Sequence of chain 1.A:
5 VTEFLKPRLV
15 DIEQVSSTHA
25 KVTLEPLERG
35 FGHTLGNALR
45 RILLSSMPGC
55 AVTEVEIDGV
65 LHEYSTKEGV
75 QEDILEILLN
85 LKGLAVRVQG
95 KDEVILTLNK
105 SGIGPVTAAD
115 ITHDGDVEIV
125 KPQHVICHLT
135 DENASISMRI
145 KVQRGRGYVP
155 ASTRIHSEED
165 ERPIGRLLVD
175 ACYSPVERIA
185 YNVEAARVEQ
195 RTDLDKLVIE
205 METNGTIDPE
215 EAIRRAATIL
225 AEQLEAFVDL

The protein below binds the small molecule below.
Small molecule (SMILES): C[C@H](CCC(=O)NCCC[N+](C)(C)CC(O)CS(=O)(=O)O)[C@H]1CC[C@H]2[C@@H]3[C@H](O)C[C@@H]4C[C@H](O)CC[C@]4(C)[C@H]3C[C@H](O)[C@]12C

Binding-site contacts:
Ligand atom C23 contacts residue GLN725 of chain 1.C at 4.4 Å.
Ligand atom C3 contacts residue ASP135 of chain 1.A at 4.2 Å.
Ligand atom C16 contacts residue ILE966 of chain 1.C at 3.4 Å (hydrophobic).
Ligand atom O2 contacts residue GLU962 of chain 1.C at 4.2 Å.
Ligand atom C17 contacts residue ILE966 of chain 1.C at 3.4 Å (hydrophobic).
Ligand atom C14 contacts residue GLU962 of chain 1.C at 3.9 Å.
Ligand atom C7 contacts residue ALA969 of chain 1.C at 4.3 Å (hydrophobic).
Ligand atom C22 contacts residue GLN725 of chain 1.C at 3.5 Å.
Ligand atom C7 contacts residue ILE966 of chain 1.C at 4.5 Å (hydrophobic).
Ligand atom C16 contacts residue GLU962 of chain 1.C at 3.9 Å.
Ligand atom O3 contacts residue GLU962 of chain 1.C at 4.0 Å.
Ligand atom C15 contacts residue GLU962 of chain 1.C at 4.4 Å.
Ligand atom C8 contacts residue GLN725 of chain 1.C at 3.5 Å.
Ligand atom C13 contacts residue GLU962 of chain 1.C at 4.2 Å.
Ligand atom C7 contacts residue GLN725 of chain 1.C at 4.4 Å.
Ligand atom C12 contacts residue ASP135 of chain 1.A at 4.5 Å.
Ligand atom C1 contacts residue ASP135 of chain 1.A at 3.2 Å.
Ligand atom O3 contacts residue ILE966 of chain 1.C at 3.8 Å.
Ligand atom C11 contacts residue ASP135 of chain 1.A at 3.6 Å.
Ligand atom C8 contacts residue ALA969 of chain 1.C at 4.2 Å (hydrophobic).
Ligand atom C2 contacts residue ASP135 of chain 1.A at 4.0 Å.
Ligand atom O3 contacts residue GLN965 of chain 1.C at 3.6 Å.
Ligand atom C13 contacts residue GLN965 of chain 1.C at 3.8 Å.
Ligand atom C14 contacts residue GLN965 of chain 1.C at 3.3 Å.
Ligand atom C10 contacts residue TYR726 of chain 1.C at 4.0 Å (hydrophobic).
Ligand atom C11 contacts residue TYR726 of chain 1.C at 3.3 Å (hydrophobic).
Ligand atom C17 contacts residue GLU962 of chain 1.C at 4.3 Å.
Ligand atom O2 contacts residue GLN965 of chain 1.C at 3.1 Å (h-bond).

Sequence of chain 1.C:
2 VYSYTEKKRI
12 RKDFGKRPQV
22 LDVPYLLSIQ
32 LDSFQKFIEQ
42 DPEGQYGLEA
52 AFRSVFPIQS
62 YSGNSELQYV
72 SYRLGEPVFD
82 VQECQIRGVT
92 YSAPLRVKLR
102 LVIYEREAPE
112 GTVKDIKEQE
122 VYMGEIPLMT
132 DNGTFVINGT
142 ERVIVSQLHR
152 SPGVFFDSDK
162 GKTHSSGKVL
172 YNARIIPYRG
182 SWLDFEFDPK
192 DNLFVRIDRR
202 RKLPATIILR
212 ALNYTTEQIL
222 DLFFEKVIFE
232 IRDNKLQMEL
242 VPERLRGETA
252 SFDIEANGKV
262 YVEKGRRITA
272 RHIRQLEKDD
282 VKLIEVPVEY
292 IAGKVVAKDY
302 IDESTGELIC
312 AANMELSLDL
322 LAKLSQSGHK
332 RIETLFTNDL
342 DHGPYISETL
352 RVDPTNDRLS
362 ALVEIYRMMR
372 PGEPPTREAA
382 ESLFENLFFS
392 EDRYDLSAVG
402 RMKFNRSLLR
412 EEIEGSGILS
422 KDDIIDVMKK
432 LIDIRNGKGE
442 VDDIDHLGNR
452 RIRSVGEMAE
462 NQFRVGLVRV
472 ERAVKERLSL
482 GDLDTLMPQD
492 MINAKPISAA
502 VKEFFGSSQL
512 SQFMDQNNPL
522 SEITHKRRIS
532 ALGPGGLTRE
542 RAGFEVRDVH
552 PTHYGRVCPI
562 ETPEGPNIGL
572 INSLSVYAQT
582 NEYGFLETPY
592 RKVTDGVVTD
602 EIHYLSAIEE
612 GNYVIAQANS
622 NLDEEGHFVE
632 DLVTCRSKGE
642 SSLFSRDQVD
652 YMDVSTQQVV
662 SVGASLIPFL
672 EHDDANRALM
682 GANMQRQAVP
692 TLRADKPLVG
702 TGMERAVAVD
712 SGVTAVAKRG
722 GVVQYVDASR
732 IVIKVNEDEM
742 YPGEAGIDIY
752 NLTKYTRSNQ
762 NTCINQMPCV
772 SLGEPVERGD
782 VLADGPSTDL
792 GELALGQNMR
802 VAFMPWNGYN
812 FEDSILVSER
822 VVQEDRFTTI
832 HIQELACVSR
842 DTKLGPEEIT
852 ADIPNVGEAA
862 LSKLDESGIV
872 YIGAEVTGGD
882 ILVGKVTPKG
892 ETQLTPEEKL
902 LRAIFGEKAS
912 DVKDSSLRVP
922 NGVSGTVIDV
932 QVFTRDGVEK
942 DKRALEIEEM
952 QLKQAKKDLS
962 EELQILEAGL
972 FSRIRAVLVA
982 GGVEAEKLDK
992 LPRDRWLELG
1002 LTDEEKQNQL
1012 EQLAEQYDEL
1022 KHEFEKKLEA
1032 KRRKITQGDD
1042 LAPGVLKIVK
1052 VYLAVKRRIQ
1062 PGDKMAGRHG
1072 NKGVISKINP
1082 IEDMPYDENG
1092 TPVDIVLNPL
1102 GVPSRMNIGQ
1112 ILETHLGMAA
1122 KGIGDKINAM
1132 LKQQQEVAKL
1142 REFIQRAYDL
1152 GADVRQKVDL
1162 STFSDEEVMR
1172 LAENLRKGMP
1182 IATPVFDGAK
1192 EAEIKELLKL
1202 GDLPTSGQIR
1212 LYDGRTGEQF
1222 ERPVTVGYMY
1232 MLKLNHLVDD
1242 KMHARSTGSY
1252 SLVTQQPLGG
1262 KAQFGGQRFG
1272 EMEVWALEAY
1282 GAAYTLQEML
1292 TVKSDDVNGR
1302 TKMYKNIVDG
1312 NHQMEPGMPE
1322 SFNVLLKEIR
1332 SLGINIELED